Binding-site contacts:
Ligand atom O4 contacts residue TYR145 of chain 25.A at 4.2 Å.
Ligand atom C3 contacts residue PRO252 of chain 24.A at 3.8 Å (hydrophobic).
Ligand atom C6 contacts residue TYR145 of chain 25.A at 3.4 Å (hydrophobic).
Ligand atom C11 contacts residue TYR145 of chain 25.A at 3.7 Å (hydrophobic).
Ligand atom O1A contacts residue SER147 of chain 25.A at 3.1 Å (h-bond).
Ligand atom C6 contacts residue ALA146 of chain 25.A at 4.2 Å (hydrophobic).
Ligand atom O1B contacts residue ALA146 of chain 25.A at 4.3 Å.
Ligand atom N5 contacts residue TYR250 of chain 24.A at 4.4 Å.
Ligand atom C10 contacts residue TYR145 of chain 25.A at 3.6 Å (hydrophobic).
Ligand atom C1 contacts residue ALA146 of chain 25.A at 4.0 Å (hydrophobic).
Ligand atom C9 contacts residue TYR145 of chain 25.A at 4.4 Å (hydrophobic).
Ligand atom O4 contacts residue TYR250 of chain 24.A at 3.4 Å.
Ligand atom O4 contacts residue PRO252 of chain 24.A at 3.6 Å.
Ligand atom C4 contacts residue PRO252 of chain 24.A at 3.7 Å (hydrophobic).
Ligand atom O1A contacts residue ASN148 of chain 25.A at 4.3 Å.
Ligand atom N5 contacts residue TYR145 of chain 25.A at 2.6 Å (h-bond).
Ligand atom C5 contacts residue TYR145 of chain 25.A at 3.3 Å (hydrophobic).
Ligand atom C1 contacts residue SER147 of chain 25.A at 3.6 Å.
Ligand atom O10 contacts residue TYR250 of chain 24.A at 2.8 Å (h-bond).
Ligand atom O4 contacts residue ASN251 of chain 24.A at 4.1 Å.
Ligand atom C11 contacts residue TYR250 of chain 24.A at 3.7 Å (hydrophobic).
Ligand atom C11 contacts residue ARG143 of chain 25.A at 4.0 Å.
Ligand atom O1B contacts residue PRO252 of chain 24.A at 3.3 Å.
Ligand atom O8 contacts residue ALA146 of chain 25.A at 3.3 Å.
Ligand atom C10 contacts residue TYR250 of chain 24.A at 3.5 Å (hydrophobic).
Ligand atom C8 contacts residue ALA146 of chain 25.A at 4.5 Å (hydrophobic).
Ligand atom C1 contacts residue PRO252 of chain 24.A at 4.0 Å (hydrophobic).
Ligand atom C7 contacts residue TYR145 of chain 25.A at 3.9 Å (hydrophobic).
Ligand atom O1A contacts residue ALA146 of chain 25.A at 3.2 Å.
Ligand atom O1B contacts residue SER147 of chain 25.A at 2.7 Å (h-bond).
Ligand atom C4 contacts residue TYR145 of chain 25.A at 3.6 Å (hydrophobic).

Sequence of chain 25.A:
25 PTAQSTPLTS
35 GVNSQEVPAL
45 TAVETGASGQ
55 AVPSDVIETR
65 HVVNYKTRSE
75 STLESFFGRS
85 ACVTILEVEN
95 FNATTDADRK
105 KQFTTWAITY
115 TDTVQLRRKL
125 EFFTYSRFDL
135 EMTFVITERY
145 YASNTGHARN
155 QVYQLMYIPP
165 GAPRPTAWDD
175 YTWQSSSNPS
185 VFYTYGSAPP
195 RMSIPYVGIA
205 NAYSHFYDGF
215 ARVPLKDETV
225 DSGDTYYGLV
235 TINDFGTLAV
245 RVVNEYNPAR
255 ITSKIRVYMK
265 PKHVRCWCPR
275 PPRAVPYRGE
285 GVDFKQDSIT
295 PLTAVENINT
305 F

The small molecule below binds the protein below.
Small molecule (SMILES): CC(=O)N[C@H]1[C@H]([C@H](O)[C@H](O)CO)O[C@@](O)(C(=O)O)C[C@@H]1O

Sequence of chain 24.A:
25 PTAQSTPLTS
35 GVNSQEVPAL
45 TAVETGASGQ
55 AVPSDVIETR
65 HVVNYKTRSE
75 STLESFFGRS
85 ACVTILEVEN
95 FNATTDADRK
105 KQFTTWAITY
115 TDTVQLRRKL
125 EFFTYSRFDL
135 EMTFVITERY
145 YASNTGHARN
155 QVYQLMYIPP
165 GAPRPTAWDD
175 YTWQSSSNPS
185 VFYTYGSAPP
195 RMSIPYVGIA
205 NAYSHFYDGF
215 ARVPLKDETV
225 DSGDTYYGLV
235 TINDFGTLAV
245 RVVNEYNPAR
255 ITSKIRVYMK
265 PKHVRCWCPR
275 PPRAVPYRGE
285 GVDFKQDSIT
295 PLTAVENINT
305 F